Binding-site contacts:
Ligand atom O6 contacts residue GLU2022 of chain 1.B at 4.1 Å.
Ligand atom O5 contacts residue GLY2020 of chain 1.B at 3.9 Å.
Ligand atom C7 contacts residue GLU2055 of chain 1.B at 3.8 Å.
Ligand atom C8 contacts residue PRO215 of chain 1.A at 3.8 Å (hydrophobic).
Ligand atom O7 contacts residue ASN2014 of chain 1.B at 3.4 Å (h-bond).
Ligand atom C7 contacts residue ARG213 of chain 1.A at 3.8 Å.
Ligand atom C1 contacts residue PHE214 of chain 1.A at 3.9 Å (hydrophobic).
Ligand atom O5 contacts residue ASN2014 of chain 1.B at 2.5 Å (h-bond).
Ligand atom N2 contacts residue SER212 of chain 1.A at 3.6 Å.
Ligand atom C7 contacts residue ASN2014 of chain 1.B at 3.5 Å.
Ligand atom O5 contacts residue GLY2021 of chain 1.B at 3.5 Å (h-bond).
Ligand atom O3 contacts residue PHE214 of chain 1.A at 4.0 Å.
Ligand atom C8 contacts residue GLU2055 of chain 1.B at 3.2 Å.
Ligand atom C3 contacts residue ARG213 of chain 1.A at 4.2 Å.
Ligand atom O5 contacts residue PHE214 of chain 1.A at 4.0 Å.
Ligand atom C2 contacts residue ASN2014 of chain 1.B at 2.7 Å.
Ligand atom C1 contacts residue ASN2014 of chain 1.B at 1.5 Å.
Ligand atom C4 contacts residue ARG213 of chain 1.A at 4.0 Å.
Ligand atom O4 contacts residue ARG213 of chain 1.A at 3.4 Å (salt-bridge).
Ligand atom O5 contacts residue ARG213 of chain 1.A at 4.0 Å.
Ligand atom O6 contacts residue ARG213 of chain 1.A at 4.0 Å.
Ligand atom C7 contacts residue GLN2017 of chain 1.B at 3.6 Å.
Ligand atom C3 contacts residue ASN2014 of chain 1.B at 4.0 Å.
Ligand atom C8 contacts residue THR2058 of chain 1.B at 3.3 Å.
Ligand atom C6 contacts residue ARG213 of chain 1.A at 3.9 Å.
Ligand atom O7 contacts residue ARG213 of chain 1.A at 3.8 Å.
Ligand atom O7 contacts residue GLN2017 of chain 1.B at 2.7 Å (h-bond).
Ligand atom O7 contacts residue GLU2055 of chain 1.B at 3.9 Å.
Ligand atom O6 contacts residue GLY2021 of chain 1.B at 3.6 Å (h-bond).
Ligand atom C8 contacts residue SER212 of chain 1.A at 3.7 Å.
Ligand atom N2 contacts residue ARG213 of chain 1.A at 3.9 Å.
Ligand atom C8 contacts residue ARG213 of chain 1.A at 4.0 Å.
Ligand atom C4 contacts residue PHE214 of chain 1.A at 4.1 Å (hydrophobic).
Ligand atom C5 contacts residue ASN2014 of chain 1.B at 3.7 Å.
Ligand atom C5 contacts residue GLY2021 of chain 1.B at 4.0 Å.
Ligand atom N2 contacts residue ASN2014 of chain 1.B at 3.1 Å (h-bond).
Ligand atom C2 contacts residue ARG213 of chain 1.A at 4.1 Å.
Ligand atom C5 contacts residue ARG213 of chain 1.A at 3.9 Å.
Ligand atom C6 contacts residue GLY2021 of chain 1.B at 3.2 Å.
Ligand atom O3 contacts residue ARG213 of chain 1.A at 3.1 Å (salt-bridge).

Sequence of chain 1.A:
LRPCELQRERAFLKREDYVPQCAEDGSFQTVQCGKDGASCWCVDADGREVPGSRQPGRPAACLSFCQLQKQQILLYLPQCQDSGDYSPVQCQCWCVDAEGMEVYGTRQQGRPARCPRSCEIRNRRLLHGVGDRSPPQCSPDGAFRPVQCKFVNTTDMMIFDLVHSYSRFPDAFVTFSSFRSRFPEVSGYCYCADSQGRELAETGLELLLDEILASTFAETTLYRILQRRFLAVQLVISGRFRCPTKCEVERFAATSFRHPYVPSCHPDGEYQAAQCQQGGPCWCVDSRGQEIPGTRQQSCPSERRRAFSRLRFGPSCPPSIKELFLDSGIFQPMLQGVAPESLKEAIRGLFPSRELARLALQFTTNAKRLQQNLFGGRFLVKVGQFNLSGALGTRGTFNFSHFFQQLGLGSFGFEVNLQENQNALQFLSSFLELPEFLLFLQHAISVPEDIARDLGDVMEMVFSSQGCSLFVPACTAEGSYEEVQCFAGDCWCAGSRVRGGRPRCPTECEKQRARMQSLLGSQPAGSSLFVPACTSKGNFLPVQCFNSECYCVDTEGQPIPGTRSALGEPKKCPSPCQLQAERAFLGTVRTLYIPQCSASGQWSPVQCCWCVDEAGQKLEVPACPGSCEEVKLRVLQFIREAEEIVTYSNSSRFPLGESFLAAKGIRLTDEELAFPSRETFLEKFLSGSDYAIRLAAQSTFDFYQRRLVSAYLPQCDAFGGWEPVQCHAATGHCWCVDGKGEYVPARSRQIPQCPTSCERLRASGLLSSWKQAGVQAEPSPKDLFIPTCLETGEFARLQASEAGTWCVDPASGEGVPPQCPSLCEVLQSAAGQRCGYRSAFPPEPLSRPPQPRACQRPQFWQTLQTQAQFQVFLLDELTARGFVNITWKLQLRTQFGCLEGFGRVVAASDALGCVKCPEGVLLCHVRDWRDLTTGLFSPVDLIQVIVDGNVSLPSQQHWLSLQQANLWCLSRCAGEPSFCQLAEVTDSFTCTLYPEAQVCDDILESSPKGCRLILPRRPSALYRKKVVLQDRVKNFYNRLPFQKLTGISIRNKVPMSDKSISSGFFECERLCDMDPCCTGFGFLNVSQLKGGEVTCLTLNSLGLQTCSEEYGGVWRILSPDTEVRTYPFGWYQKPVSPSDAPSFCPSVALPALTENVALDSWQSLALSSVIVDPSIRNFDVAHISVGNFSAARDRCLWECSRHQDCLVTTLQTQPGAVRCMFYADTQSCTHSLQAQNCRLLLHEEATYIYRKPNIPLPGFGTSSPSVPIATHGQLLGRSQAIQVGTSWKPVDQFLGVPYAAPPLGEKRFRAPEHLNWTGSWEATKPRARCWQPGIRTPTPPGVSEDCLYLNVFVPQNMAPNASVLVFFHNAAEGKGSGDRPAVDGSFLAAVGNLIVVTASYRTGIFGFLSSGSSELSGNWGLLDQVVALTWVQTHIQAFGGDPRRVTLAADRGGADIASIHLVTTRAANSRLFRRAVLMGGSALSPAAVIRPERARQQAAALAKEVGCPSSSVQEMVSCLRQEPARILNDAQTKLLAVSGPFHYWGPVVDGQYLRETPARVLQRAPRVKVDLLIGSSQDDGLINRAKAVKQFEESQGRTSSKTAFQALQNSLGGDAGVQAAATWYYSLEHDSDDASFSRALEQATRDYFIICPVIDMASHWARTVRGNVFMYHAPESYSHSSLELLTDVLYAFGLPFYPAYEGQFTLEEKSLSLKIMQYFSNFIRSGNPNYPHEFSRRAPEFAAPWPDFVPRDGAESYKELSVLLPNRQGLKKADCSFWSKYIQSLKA

This protein binds this small molecule.
Small molecule (SMILES): CC(=O)N[C@H]1[C@H](O[C@H]2[C@H](O)[C@@H](NC(C)=O)CO[C@@H]2CO)O[C@H](CO)[C@@H](O[C@H]2O[C@H](CO)[C@@H](O)[C@H](O)[C@@H]2O)[C@@H]1O

Sequence of chain 1.B:
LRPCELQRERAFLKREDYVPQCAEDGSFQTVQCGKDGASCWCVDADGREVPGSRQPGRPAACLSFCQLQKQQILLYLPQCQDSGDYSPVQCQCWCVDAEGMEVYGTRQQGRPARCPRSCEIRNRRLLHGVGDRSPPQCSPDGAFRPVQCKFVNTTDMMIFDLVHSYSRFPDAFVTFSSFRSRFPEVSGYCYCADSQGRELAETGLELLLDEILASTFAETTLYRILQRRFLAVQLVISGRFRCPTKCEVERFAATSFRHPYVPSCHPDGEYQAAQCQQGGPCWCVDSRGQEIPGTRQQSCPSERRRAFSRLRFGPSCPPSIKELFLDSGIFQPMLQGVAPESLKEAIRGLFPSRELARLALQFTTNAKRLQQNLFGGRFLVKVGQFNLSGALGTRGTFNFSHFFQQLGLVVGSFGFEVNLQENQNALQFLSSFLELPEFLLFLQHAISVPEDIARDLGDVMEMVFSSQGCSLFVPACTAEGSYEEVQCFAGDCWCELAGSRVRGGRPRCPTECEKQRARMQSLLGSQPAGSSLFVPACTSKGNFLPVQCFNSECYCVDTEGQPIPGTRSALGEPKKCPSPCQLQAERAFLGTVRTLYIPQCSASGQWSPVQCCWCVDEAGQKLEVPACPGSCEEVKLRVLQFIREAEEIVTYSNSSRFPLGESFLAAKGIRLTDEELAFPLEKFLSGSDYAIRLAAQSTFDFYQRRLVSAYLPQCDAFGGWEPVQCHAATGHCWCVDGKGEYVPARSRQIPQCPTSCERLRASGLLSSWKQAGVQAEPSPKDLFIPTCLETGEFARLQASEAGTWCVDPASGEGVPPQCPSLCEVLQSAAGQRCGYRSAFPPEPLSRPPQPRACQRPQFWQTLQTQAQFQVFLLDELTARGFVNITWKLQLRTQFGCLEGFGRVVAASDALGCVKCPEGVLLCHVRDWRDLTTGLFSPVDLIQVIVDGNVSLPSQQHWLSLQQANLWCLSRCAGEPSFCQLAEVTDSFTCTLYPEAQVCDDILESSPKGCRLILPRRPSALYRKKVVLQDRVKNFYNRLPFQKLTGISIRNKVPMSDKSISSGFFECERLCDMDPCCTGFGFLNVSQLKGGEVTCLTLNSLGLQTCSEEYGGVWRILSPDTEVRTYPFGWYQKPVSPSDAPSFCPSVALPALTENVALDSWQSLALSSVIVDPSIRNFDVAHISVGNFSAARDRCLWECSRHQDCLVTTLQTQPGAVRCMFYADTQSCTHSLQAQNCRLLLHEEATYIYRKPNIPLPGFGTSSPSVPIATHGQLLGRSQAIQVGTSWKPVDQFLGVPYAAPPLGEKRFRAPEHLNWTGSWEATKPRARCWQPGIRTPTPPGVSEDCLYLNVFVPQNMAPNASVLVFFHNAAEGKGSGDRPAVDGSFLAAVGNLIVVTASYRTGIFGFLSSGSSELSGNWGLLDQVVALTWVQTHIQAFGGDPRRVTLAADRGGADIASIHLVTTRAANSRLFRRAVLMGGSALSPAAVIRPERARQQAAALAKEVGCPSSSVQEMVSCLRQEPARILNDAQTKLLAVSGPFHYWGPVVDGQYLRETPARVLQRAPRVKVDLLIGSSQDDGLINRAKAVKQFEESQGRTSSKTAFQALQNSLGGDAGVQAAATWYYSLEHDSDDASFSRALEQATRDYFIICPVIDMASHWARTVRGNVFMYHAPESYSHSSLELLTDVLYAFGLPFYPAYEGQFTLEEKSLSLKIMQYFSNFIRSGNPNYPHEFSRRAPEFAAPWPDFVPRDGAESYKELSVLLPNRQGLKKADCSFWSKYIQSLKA